The small molecule below binds the protein below.
Small molecule (SMILES): C[C@H](NC(=O)CN1Cc2ccc(Cl)cc2[C@H](C(=O)Nc2cncc3ccccc23)C1)c1ccc([N+](=O)[O-])cc1

Binding-site contacts:
Ligand atom C14 contacts residue HIS163 of chain 1.A at 3.4 Å.
Ligand atom N contacts residue SER1 of chain 1.B at 3.1 Å (h-bond).
Ligand atom C17 contacts residue PHE140 of chain 1.A at 3.5 Å (hydrophobic).
Ligand atom C14 contacts residue CYS145 of chain 1.A at 3.8 Å (hydrophobic).
Ligand atom C22 contacts residue GLN189 of chain 1.A at 3.7 Å.
Ligand atom C28 contacts residue MET165 of chain 1.A at 3.6 Å (hydrophobic).
Ligand atom C19 contacts residue ASN142 of chain 1.A at 3.9 Å.
Ligand atom C15 contacts residue PHE140 of chain 1.A at 3.5 Å (hydrophobic).
Ligand atom N contacts residue GLU166 of chain 1.A at 3.0 Å (salt-bridge).
Ligand atom C15 contacts residue LEU141 of chain 1.A at 3.8 Å (hydrophobic).
Ligand atom C7 contacts residue GLU166 of chain 1.A at 3.3 Å.
Ligand atom C27 contacts residue MET165 of chain 1.A at 3.6 Å (hydrophobic).
Ligand atom C10 contacts residue DMS1 of chain 1.J at 3.6 Å.
Ligand atom O2 contacts residue MET165 of chain 1.A at 3.3 Å.
Ligand atom C28 contacts residue MET49 of chain 1.A at 3.7 Å (hydrophobic).
Ligand atom N4 contacts residue HIS163 of chain 1.A at 2.8 Å (h-bond).
Ligand atom C contacts residue GLU166 of chain 1.A at 3.6 Å.
Ligand atom C15 contacts residue GLU166 of chain 1.A at 3.6 Å.
Ligand atom C25 contacts residue MET49 of chain 1.A at 3.5 Å (hydrophobic).
Ligand atom N3 contacts residue CYS145 of chain 1.A at 3.8 Å.
Ligand atom O1 contacts residue SER1 of chain 1.B at 3.1 Å (h-bond).
Ligand atom C18 contacts residue ASN142 of chain 1.A at 3.6 Å.
Ligand atom CL contacts residue MET165 of chain 1.A at 3.8 Å.
Ligand atom C27 contacts residue HIS164 of chain 1.A at 3.4 Å.
Ligand atom CL contacts residue HIS164 of chain 1.A at 3.8 Å.
Ligand atom O2 contacts residue GLU166 of chain 1.A at 3.0 Å (salt-bridge).
Ligand atom C17 contacts residue GLU166 of chain 1.A at 3.7 Å.
Ligand atom C17 contacts residue LEU141 of chain 1.A at 3.6 Å (hydrophobic).
Ligand atom O contacts residue GLU166 of chain 1.A at 2.7 Å (salt-bridge).
Ligand atom CL contacts residue HIS41 of chain 1.A at 3.5 Å.
Ligand atom N4 contacts residue SER144 of chain 1.A at 3.6 Å.
Ligand atom C16 contacts residue LEU141 of chain 1.A at 3.8 Å (hydrophobic).
Ligand atom O1 contacts residue GLU166 of chain 1.A at 3.7 Å.
Ligand atom CL contacts residue ASP187 of chain 1.A at 3.4 Å.
Ligand atom C17 contacts residue ASN142 of chain 1.A at 3.6 Å.
Ligand atom C15 contacts residue HIS163 of chain 1.A at 3.9 Å.
Ligand atom C6 contacts residue GLU166 of chain 1.A at 3.3 Å.
Ligand atom C25 contacts residue MET165 of chain 1.A at 3.5 Å (hydrophobic).
Ligand atom O contacts residue SER1 of chain 1.B at 2.7 Å (h-bond).
Ligand atom C14 contacts residue GLU166 of chain 1.A at 3.7 Å.

Sequence of chain 1.B:
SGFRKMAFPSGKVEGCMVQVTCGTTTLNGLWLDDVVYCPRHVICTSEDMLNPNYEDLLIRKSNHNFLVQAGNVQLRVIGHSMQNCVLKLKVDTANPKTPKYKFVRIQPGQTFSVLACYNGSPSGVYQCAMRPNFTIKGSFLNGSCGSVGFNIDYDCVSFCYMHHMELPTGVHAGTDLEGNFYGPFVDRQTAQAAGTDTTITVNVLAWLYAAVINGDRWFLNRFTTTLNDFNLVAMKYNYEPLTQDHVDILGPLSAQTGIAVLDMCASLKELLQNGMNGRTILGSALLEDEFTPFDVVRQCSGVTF

Sequence of chain 1.A:
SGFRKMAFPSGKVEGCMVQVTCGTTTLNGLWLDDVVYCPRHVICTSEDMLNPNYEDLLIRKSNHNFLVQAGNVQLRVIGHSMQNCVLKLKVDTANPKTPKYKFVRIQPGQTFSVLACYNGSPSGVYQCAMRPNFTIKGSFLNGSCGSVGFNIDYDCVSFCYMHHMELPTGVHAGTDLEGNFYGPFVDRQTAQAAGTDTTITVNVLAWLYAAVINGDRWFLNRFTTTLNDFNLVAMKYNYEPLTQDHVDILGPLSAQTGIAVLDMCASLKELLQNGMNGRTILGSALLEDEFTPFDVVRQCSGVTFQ